The small molecule below binds the protein below.
Small molecule (SMILES): CC(=O)N[C@@H]1[C@@H](O)[C@H](O)[C@@H](CO)O[C@H]1O

Sequence of chain 1.F:
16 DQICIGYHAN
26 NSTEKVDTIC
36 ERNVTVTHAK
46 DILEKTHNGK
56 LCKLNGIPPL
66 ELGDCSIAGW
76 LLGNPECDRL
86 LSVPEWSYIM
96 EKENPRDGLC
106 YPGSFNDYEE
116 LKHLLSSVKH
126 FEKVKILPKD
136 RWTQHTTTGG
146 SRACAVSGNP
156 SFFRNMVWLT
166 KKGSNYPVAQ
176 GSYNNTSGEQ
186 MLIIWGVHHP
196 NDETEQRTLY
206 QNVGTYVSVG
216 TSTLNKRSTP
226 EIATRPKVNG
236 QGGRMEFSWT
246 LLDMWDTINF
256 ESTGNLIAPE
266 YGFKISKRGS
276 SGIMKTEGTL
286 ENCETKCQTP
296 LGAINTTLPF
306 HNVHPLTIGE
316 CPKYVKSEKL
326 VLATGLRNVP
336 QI

Sequence of chain 1.G:
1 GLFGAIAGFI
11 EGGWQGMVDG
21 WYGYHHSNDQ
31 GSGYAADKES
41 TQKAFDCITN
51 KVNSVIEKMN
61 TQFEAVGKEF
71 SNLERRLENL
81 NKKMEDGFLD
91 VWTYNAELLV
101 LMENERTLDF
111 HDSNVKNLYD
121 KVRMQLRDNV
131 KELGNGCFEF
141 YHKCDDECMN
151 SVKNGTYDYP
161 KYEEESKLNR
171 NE

Binding-site contacts:
Ligand atom C1 contacts residue ASN26 of chain 1.F at 1.4 Å.
Ligand atom O7 contacts residue ASN26 of chain 1.F at 3.6 Å.
Ligand atom C8 contacts residue GLN15 of chain 1.G at 3.5 Å.
Ligand atom O5 contacts residue ASN26 of chain 1.F at 2.4 Å (h-bond).
Ligand atom C4 contacts residue ASN26 of chain 1.F at 4.2 Å.
Ligand atom N2 contacts residue GLN15 of chain 1.G at 3.0 Å (h-bond).
Ligand atom C3 contacts residue GLN15 of chain 1.G at 4.3 Å.
Ligand atom C8 contacts residue ASN25 of chain 1.F at 4.2 Å.
Ligand atom C7 contacts residue GLN15 of chain 1.G at 3.7 Å.
Ligand atom C7 contacts residue ASN26 of chain 1.F at 3.4 Å.
Ligand atom C1 contacts residue GLN15 of chain 1.G at 4.0 Å.
Ligand atom C5 contacts residue ASN26 of chain 1.F at 3.7 Å.
Ligand atom C3 contacts residue ASN26 of chain 1.F at 3.8 Å.
Ligand atom C2 contacts residue GLN15 of chain 1.G at 3.9 Å.
Ligand atom C2 contacts residue ASN26 of chain 1.F at 2.5 Å.
Ligand atom N2 contacts residue ASN26 of chain 1.F at 2.9 Å (h-bond).